Binding-site contacts:
Ligand atom C4 contacts residue VAL147 of chain 1.A at 3.9 Å (hydrophobic).
Ligand atom C11 contacts residue ILE167 of chain 1.A at 3.8 Å (hydrophobic).
Ligand atom C1 contacts residue GLY237 of chain 1.A at 3.7 Å.
Ligand atom O8 contacts residue TRP165 of chain 1.A at 3.7 Å.
Ligand atom O8 contacts residue GLN238 of chain 1.A at 3.4 Å (h-bond).
Ligand atom C11 contacts residue TRP165 of chain 1.A at 4.0 Å (hydrophobic).
Ligand atom C11 contacts residue GLY146 of chain 1.A at 3.8 Å.
Ligand atom C9 contacts residue TYR107 of chain 1.A at 4.0 Å (hydrophobic).
Ligand atom O9 contacts residue ASP202 of chain 1.A at 3.2 Å (salt-bridge).
Ligand atom C9 contacts residue HIS195 of chain 1.A at 3.9 Å.
Ligand atom C3 contacts residue SER149 of chain 1.A at 4.0 Å.
Ligand atom O7 contacts residue ASP202 of chain 1.A at 3.9 Å.
Ligand atom C11 contacts residue VAL147 of chain 1.A at 3.6 Å (hydrophobic).
Ligand atom C1 contacts residue SER149 of chain 1.A at 3.4 Å.
Ligand atom O9 contacts residue GLY240 of chain 1.A at 4.0 Å.
Ligand atom O7 contacts residue LYS205 of chain 1.A at 3.3 Å (salt-bridge).
Ligand atom O1B contacts residue SER148 of chain 1.A at 3.5 Å.
Ligand atom O1B contacts residue SER149 of chain 1.A at 2.6 Å (h-bond).
Ligand atom C11 contacts residue LEU206 of chain 1.A at 4.0 Å (hydrophobic).
Ligand atom C8 contacts residue ASP202 of chain 1.A at 4.0 Å.
Ligand atom C10 contacts residue LEU145 of chain 1.A at 4.0 Å (hydrophobic).
Ligand atom O9 contacts residue TYR107 of chain 1.A at 3.1 Å (h-bond).
Ligand atom C9 contacts residue LEU206 of chain 1.A at 4.0 Å (hydrophobic).
Ligand atom O9 contacts residue HIS195 of chain 1.A at 3.4 Å (h-bond).
Ligand atom O1A contacts residue GLN238 of chain 1.A at 2.4 Å (h-bond).
Ligand atom C9 contacts residue ASP202 of chain 1.A at 2.9 Å.
Ligand atom N5 contacts residue TRP165 of chain 1.A at 4.0 Å.
Ligand atom O10 contacts residue LEU206 of chain 1.A at 3.6 Å.
Ligand atom C11 contacts residue LEU145 of chain 1.A at 3.2 Å (hydrophobic).
Ligand atom C3 contacts residue GLN238 of chain 1.A at 3.4 Å.
Ligand atom O6 contacts residue GLN238 of chain 1.A at 4.0 Å.
Ligand atom C1 contacts residue GLN238 of chain 1.A at 3.4 Å.
Ligand atom N5 contacts residue VAL147 of chain 1.A at 3.2 Å (h-bond).
Ligand atom O8 contacts residue TYR107 of chain 1.A at 3.2 Å (h-bond).
Ligand atom C10 contacts residue LEU206 of chain 1.A at 3.8 Å (hydrophobic).
Ligand atom O1A contacts residue SER149 of chain 1.A at 3.8 Å.
Ligand atom C10 contacts residue VAL147 of chain 1.A at 3.8 Å (hydrophobic).
Ligand atom C5 contacts residue VAL147 of chain 1.A at 4.1 Å (hydrophobic).
Ligand atom O1A contacts residue SER148 of chain 1.A at 2.7 Å (h-bond).
Ligand atom C1 contacts residue SER148 of chain 1.A at 3.6 Å.

Sequence of chain 1.A:
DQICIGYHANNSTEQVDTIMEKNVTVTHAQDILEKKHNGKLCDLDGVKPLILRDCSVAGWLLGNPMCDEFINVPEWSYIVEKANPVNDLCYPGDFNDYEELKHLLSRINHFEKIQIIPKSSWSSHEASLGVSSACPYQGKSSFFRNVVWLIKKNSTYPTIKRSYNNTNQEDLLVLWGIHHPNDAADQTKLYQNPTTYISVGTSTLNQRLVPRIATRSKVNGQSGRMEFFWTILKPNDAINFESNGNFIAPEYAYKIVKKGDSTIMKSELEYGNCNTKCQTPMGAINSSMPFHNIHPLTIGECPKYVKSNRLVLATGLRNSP

The protein below binds the small molecule below.
Small molecule (SMILES): CC(=O)N[C@H]1[C@H]([C@H](O)[C@H](O)CO)O[C@@](OC[C@H](C)O)(C(=O)O)C[C@@H]1O